Binding-site contacts:
Ligand atom C8 contacts residue GLY610 of chain 1.B at 3.2 Å.
Ligand atom O2G contacts residue ARG746 of chain 1.C at 3.6 Å.
Ligand atom C2 contacts residue ARG571 of chain 1.B at 3.2 Å.
Ligand atom N7 contacts residue VAL611 of chain 1.B at 2.9 Å (h-bond).
Ligand atom PG contacts residue ARG746 of chain 1.C at 3.8 Å.
Ligand atom C5 contacts residue VAL611 of chain 1.B at 3.2 Å (hydrophobic).
Ligand atom O2G contacts residue GLU680 of chain 1.B at 3.3 Å (salt-bridge).
Ligand atom N1 contacts residue ILE573 of chain 1.B at 3.4 Å (h-bond).
Ligand atom O3' contacts residue ARG808 of chain 1.B at 3.3 Å.
Ligand atom C3' contacts residue GLU615 of chain 1.B at 3.9 Å.
Ligand atom O2A contacts residue GLY612 of chain 1.B at 3.1 Å.
Ligand atom O3B contacts residue THR609 of chain 1.B at 3.5 Å (h-bond).
Ligand atom C6 contacts residue VAL611 of chain 1.B at 3.2 Å (hydrophobic).
Ligand atom N1 contacts residue VAL572 of chain 1.B at 3.8 Å.
Ligand atom O1B contacts residue LYS613 of chain 1.B at 3.6 Å.
Ligand atom O2B contacts residue GLY612 of chain 1.B at 3.0 Å (h-bond).
Ligand atom O3B contacts residue GLY610 of chain 1.B at 3.3 Å (h-bond).
Ligand atom O1B contacts residue THR614 of chain 1.B at 2.6 Å (h-bond).
Ligand atom O3G contacts residue THR609 of chain 1.B at 3.6 Å.
Ligand atom S1G contacts residue ARG805 of chain 1.B at 2.7 Å (salt-bridge).
Ligand atom PB contacts residue LYS613 of chain 1.B at 3.8 Å.
Ligand atom O3G contacts residue GLU680 of chain 1.B at 3.6 Å.
Ligand atom S1G contacts residue THR609 of chain 1.B at 2.8 Å (h-bond).
Ligand atom S1G contacts residue ARG746 of chain 1.C at 2.6 Å (salt-bridge).
Ligand atom O2B contacts residue VAL611 of chain 1.B at 3.9 Å.
Ligand atom O2' contacts residue GLN768 of chain 1.B at 3.6 Å.
Ligand atom O2A contacts residue GLU615 of chain 1.B at 3.5 Å (salt-bridge).
Ligand atom PG contacts residue THR609 of chain 1.B at 3.5 Å.
Ligand atom N7 contacts residue GLY612 of chain 1.B at 3.8 Å.
Ligand atom O2A contacts residue THR614 of chain 1.B at 3.3 Å (h-bond).
Ligand atom O2A contacts residue LYS613 of chain 1.B at 3.5 Å (salt-bridge).
Ligand atom O2B contacts residue LYS613 of chain 1.B at 3.0 Å (salt-bridge).
Ligand atom O3A contacts residue ARG805 of chain 1.B at 3.4 Å (salt-bridge).
Ligand atom N6 contacts residue VAL611 of chain 1.B at 2.6 Å (h-bond).
Ligand atom N7 contacts residue ALA804 of chain 1.B at 3.9 Å.
Ligand atom O2B contacts residue THR614 of chain 1.B at 3.7 Å.
Ligand atom N7 contacts residue GLY610 of chain 1.B at 3.0 Å (h-bond).
Ligand atom N6 contacts residue ILE573 of chain 1.B at 3.5 Å (h-bond).
Ligand atom O1A contacts residue THR614 of chain 1.B at 3.5 Å.
Ligand atom C8 contacts residue ALA804 of chain 1.B at 3.7 Å (hydrophobic).

Sequence of chain 1.C:
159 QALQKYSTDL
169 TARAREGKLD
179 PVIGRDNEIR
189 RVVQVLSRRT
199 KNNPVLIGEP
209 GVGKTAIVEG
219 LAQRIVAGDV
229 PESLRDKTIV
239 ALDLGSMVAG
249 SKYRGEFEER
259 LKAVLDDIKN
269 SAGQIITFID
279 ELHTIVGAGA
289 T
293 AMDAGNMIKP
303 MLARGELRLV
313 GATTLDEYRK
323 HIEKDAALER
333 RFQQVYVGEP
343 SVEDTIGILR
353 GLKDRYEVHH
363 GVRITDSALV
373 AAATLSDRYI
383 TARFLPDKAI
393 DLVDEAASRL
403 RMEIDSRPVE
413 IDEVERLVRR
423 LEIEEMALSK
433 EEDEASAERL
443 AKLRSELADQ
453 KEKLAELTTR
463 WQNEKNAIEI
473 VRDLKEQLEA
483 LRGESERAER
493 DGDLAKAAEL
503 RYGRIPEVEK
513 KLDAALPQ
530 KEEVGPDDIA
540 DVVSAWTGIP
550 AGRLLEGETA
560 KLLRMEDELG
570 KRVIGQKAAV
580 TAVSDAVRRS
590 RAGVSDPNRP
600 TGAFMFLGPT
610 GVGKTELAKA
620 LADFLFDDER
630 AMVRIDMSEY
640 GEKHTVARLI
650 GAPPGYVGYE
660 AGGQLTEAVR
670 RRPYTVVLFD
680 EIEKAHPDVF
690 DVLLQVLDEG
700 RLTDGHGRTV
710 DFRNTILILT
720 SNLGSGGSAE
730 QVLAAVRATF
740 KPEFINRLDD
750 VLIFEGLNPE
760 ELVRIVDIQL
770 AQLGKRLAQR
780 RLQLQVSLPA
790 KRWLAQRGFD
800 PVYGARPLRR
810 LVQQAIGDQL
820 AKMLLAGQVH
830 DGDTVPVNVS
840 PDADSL

Sequence of chain 1.B:
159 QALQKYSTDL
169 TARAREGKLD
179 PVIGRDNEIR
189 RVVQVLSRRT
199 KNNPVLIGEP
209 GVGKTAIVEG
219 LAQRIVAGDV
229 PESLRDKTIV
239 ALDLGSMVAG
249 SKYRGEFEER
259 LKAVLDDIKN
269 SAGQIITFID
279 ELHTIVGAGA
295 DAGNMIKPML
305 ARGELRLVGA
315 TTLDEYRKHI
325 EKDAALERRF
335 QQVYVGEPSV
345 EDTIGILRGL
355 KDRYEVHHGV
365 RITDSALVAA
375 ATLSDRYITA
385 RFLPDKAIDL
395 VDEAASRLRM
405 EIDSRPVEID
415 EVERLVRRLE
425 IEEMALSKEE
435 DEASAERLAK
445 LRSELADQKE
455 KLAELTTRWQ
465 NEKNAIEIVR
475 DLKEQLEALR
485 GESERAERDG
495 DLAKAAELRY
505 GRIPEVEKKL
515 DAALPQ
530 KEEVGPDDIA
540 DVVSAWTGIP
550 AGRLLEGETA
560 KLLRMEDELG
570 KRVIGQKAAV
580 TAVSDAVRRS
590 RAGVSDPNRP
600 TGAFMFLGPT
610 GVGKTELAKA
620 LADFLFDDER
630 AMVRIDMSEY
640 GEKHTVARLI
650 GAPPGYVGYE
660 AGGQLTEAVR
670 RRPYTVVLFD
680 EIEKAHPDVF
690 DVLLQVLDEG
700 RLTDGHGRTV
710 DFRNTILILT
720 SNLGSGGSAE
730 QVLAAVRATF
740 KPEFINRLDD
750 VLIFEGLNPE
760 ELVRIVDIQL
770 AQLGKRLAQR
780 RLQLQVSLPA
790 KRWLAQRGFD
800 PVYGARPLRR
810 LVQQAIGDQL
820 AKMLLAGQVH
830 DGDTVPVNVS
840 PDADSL

A small-molecule ligand and the protein it binds are described below.
Small molecule (SMILES): Nc1ncnc2c1ncn2[C@@H]1O[C@H](COP(=O)(O)OP(=O)(O)OP(O)(O)=S)[C@@H](O)[C@H]1O